Binding-site contacts:
Ligand atom C01 contacts residue ARG86 of chain 1.A at 3.0 Å.
Ligand atom N11 contacts residue PHE88 of chain 1.A at 4.0 Å.
Ligand atom C30 contacts residue ALA285 of chain 1.A at 3.7 Å (hydrophobic).
Ligand atom C23 contacts residue SER99 of chain 1.A at 3.8 Å.
Ligand atom N08 contacts residue ARG85 of chain 1.A at 3.2 Å.
Ligand atom C03 contacts residue ARG86 of chain 1.A at 3.8 Å.
Ligand atom O05 contacts residue PHE88 of chain 1.A at 3.4 Å.
Ligand atom N29 contacts residue HEM1 of chain 1.B at 2.2 Å.
Ligand atom C31 contacts residue ARG85 of chain 1.A at 4.0 Å.
Ligand atom O21 contacts residue ILE281 of chain 1.A at 3.3 Å.
Ligand atom C37 contacts residue HEM1 of chain 1.B at 3.6 Å.
Ligand atom C10 contacts residue PHE88 of chain 1.A at 4.0 Å (hydrophobic).
Ligand atom O07 contacts residue ARG86 of chain 1.A at 3.4 Å (salt-bridge).
Ligand atom C01 contacts residue PHE88 of chain 1.A at 3.5 Å (hydrophobic).
Ligand atom C25 contacts residue ALA285 of chain 1.A at 3.5 Å (hydrophobic).
Ligand atom C03 contacts residue ARG85 of chain 1.A at 3.7 Å.
Ligand atom C26 contacts residue ALA285 of chain 1.A at 3.9 Å (hydrophobic).
Ligand atom C20 contacts residue SER99 of chain 1.A at 3.8 Å.
Ligand atom N08 contacts residue SER99 of chain 1.A at 3.6 Å.
Ligand atom C28 contacts residue HEM1 of chain 1.B at 3.0 Å.
Ligand atom C27 contacts residue THR289 of chain 1.A at 3.4 Å.
Ligand atom C06 contacts residue ARG85 of chain 1.A at 3.7 Å.
Ligand atom C24 contacts residue ALA285 of chain 1.A at 3.4 Å (hydrophobic).
Ligand atom C31 contacts residue SER99 of chain 1.A at 3.6 Å.
Ligand atom C06 contacts residue PHE88 of chain 1.A at 4.0 Å (hydrophobic).
Ligand atom O05 contacts residue ARG86 of chain 1.A at 3.9 Å.
Ligand atom C17 contacts residue PHE221 of chain 1.A at 3.2 Å (hydrophobic).
Ligand atom C16 contacts residue PHE284 of chain 1.A at 3.7 Å (hydrophobic).
Ligand atom C18 contacts residue PHE221 of chain 1.A at 3.1 Å (hydrophobic).
Ligand atom O07 contacts residue ARG85 of chain 1.A at 3.4 Å.
Ligand atom C17 contacts residue PHE284 of chain 1.A at 3.6 Å (hydrophobic).
Ligand atom C10 contacts residue ILE100 of chain 1.A at 3.7 Å (hydrophobic).
Ligand atom C36 contacts residue HEM1 of chain 1.B at 3.4 Å.
Ligand atom C28 contacts residue THR289 of chain 1.A at 4.0 Å.
Ligand atom O07 contacts residue PHE88 of chain 1.A at 3.9 Å.
Ligand atom C02 contacts residue ARG86 of chain 1.A at 3.7 Å.
Ligand atom C30 contacts residue HEM1 of chain 1.B at 2.9 Å.
Ligand atom C06 contacts residue ARG86 of chain 1.A at 4.0 Å.
Ligand atom C18 contacts residue ILE281 of chain 1.A at 4.1 Å (hydrophobic).
Ligand atom O21 contacts residue SER99 of chain 1.A at 3.0 Å (h-bond).

Sequence of chain 1.A:
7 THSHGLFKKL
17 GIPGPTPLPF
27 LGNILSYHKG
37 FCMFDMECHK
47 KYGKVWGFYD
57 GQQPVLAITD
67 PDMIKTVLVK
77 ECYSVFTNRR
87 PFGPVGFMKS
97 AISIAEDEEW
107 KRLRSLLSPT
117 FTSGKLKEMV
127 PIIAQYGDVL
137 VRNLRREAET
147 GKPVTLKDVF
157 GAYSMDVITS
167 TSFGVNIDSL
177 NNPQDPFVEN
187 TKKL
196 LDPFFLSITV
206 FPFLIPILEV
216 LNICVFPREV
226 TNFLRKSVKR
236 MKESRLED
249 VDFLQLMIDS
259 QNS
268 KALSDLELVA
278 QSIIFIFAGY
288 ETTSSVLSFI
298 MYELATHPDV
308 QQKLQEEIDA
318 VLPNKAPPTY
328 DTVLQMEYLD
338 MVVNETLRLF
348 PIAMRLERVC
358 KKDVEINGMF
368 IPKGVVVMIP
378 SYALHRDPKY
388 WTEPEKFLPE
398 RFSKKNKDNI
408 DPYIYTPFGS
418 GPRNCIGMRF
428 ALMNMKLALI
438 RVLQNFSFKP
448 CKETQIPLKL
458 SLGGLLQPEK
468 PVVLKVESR

This small molecule binds to this protein.
Small molecule (SMILES): CC(C)(C)OC(=O)N[C@H](CN[C@H](Cc1ccccc1)C(=O)NCCc1cccnc1)Cc1ccccc1